Binding-site contacts:
Ligand atom C10 contacts residue ASP38 of chain 1.A at 3.2 Å.
Ligand atom C39 contacts residue LYS62 of chain 1.A at 3.7 Å.
Ligand atom C49 contacts residue TYR90 of chain 1.A at 3.4 Å (hydrophobic).
Ligand atom C39 contacts residue GLY61 of chain 1.A at 3.4 Å.
Ligand atom C14 contacts residue ASP38 of chain 1.A at 3.6 Å.
Ligand atom C28 contacts residue LYS62 of chain 1.A at 3.7 Å.
Ligand atom O3 contacts residue PHE108 of chain 1.A at 3.8 Å.
Ligand atom O4 contacts residue PHE108 of chain 1.A at 3.8 Å.
Ligand atom C38 contacts residue LYS62 of chain 1.A at 3.7 Å.
Ligand atom C5 contacts residue LEU54 of chain 1.A at 3.6 Å (hydrophobic).
Ligand atom O4 contacts residue ASP38 of chain 1.A at 3.2 Å (salt-bridge).
Ligand atom O5 contacts residue TYR27 of chain 1.A at 3.7 Å.
Ligand atom O2 contacts residue ILE64 of chain 1.A at 2.9 Å (h-bond).
Ligand atom C4 contacts residue LEU54 of chain 1.A at 3.7 Å (hydrophobic).
Ligand atom C37 contacts residue LYS62 of chain 1.A at 3.7 Å.
Ligand atom O8 contacts residue LYS62 of chain 1.A at 3.0 Å (salt-bridge).
Ligand atom O6 contacts residue ASP38 of chain 1.A at 2.6 Å (salt-bridge).
Ligand atom O13 contacts residue GLY61 of chain 1.A at 2.9 Å (h-bond).
Ligand atom O10 contacts residue LYS62 of chain 1.A at 2.7 Å (salt-bridge).
Ligand atom C4 contacts residue TRP67 of chain 1.A at 3.7 Å (hydrophobic).
Ligand atom C11 contacts residue TYR90 of chain 1.A at 3.7 Å (hydrophobic).
Ligand atom O5 contacts residue ASP38 of chain 1.A at 3.0 Å (salt-bridge).
Ligand atom O1 contacts residue TYR90 of chain 1.A at 3.6 Å (h-bond).
Ligand atom C2 contacts residue TYR90 of chain 1.A at 3.6 Å (hydrophobic).
Ligand atom C9 contacts residue ASP38 of chain 1.A at 3.6 Å.
Ligand atom C1 contacts residue TYR90 of chain 1.A at 3.5 Å (hydrophobic).
Ligand atom C43 contacts residue TYR90 of chain 1.A at 3.7 Å (hydrophobic).
Ligand atom O12 contacts residue GLY61 of chain 1.A at 3.7 Å.
Ligand atom O11 contacts residue VAL63 of chain 1.A at 3.7 Å.
Ligand atom O4 contacts residue PHE37 of chain 1.A at 3.5 Å.
Ligand atom C51 contacts residue LYS62 of chain 1.A at 3.7 Å.
Ligand atom C35 contacts residue TYR90 of chain 1.A at 3.5 Å (hydrophobic).
Ligand atom C52 contacts residue GLY61 of chain 1.A at 3.2 Å.
Ligand atom O9 contacts residue LYS62 of chain 1.A at 3.0 Å (salt-bridge).
Ligand atom O3 contacts residue TYR90 of chain 1.A at 2.7 Å (h-bond).
Ligand atom C3 contacts residue TRP67 of chain 1.A at 3.6 Å (hydrophobic).
Ligand atom O2 contacts residue VAL63 of chain 1.A at 3.3 Å.
Ligand atom C8 contacts residue TYR90 of chain 1.A at 3.4 Å (hydrophobic).
Ligand atom C43 contacts residue ILE100 of chain 1.A at 3.8 Å (hydrophobic).
Ligand atom O4 contacts residue TYR27 of chain 1.A at 3.4 Å.

This small molecule binds to this protein.
Small molecule (SMILES): CO[C@H]1C[C@@H]2CC[C@@H](C)[C@@](O)(O2)C(=O)C(=O)N2CCCC[C@H]2C(=O)O[C@H]([C@H](C)C[C@@H]2CC[C@@H](O)[C@H](OC)C2)CC(=O)[C@H](C)/C=C(\C)[C@@H](O)[C@@H](OC)C(=O)[C@H](C)C[C@H](C)/C=C/C=CC=C1C

Sequence of chain 1.A:
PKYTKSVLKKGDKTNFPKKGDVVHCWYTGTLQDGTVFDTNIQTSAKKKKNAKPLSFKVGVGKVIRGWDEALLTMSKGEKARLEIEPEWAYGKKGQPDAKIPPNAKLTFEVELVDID